The small molecule below binds the protein below.
Small molecule (SMILES): OC[C@H]1O[C@H](O)[C@H](O)[C@@H](O)[C@H]1O

Sequence of chain 1.F:
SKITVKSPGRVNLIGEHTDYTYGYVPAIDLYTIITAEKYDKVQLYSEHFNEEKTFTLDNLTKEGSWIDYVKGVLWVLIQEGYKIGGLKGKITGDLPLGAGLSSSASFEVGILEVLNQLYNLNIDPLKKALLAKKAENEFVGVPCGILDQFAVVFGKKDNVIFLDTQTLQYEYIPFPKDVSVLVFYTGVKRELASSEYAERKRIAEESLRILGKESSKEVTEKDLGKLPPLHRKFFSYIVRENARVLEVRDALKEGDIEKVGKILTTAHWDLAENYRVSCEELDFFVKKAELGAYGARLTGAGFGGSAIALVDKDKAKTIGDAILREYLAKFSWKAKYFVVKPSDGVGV

Binding-site contacts:
Ligand atom C6 contacts residue HIS18 of chain 1.F at 3.3 Å.
Ligand atom O4 contacts residue TYR200 of chain 1.F at 2.7 Å (h-bond).
Ligand atom O4 contacts residue ASP20 of chain 1.F at 2.8 Å (salt-bridge).
Ligand atom O5 contacts residue GLY304 of chain 1.F at 3.9 Å.
Ligand atom O3 contacts residue CYS147 of chain 1.F at 4.0 Å.
Ligand atom C6 contacts residue ASP20 of chain 1.F at 4.3 Å.
Ligand atom O1 contacts residue ALA305 of chain 1.F at 3.7 Å.
Ligand atom C2 contacts residue ASP151 of chain 1.F at 4.1 Å.
Ligand atom C3 contacts residue ASP151 of chain 1.F at 4.2 Å.
Ligand atom C4 contacts residue ASP20 of chain 1.F at 3.3 Å.
Ligand atom O3 contacts residue GLY148 of chain 1.F at 3.1 Å (h-bond).
Ligand atom O5 contacts residue TYR200 of chain 1.F at 3.9 Å.
Ligand atom O1 contacts residue ARG11 of chain 1.F at 3.6 Å (salt-bridge).
Ligand atom O6 contacts residue ASN13 of chain 1.F at 4.2 Å.
Ligand atom C6 contacts residue GLU17 of chain 1.F at 3.4 Å.
Ligand atom O4 contacts residue TYR21 of chain 1.F at 4.1 Å.
Ligand atom C3 contacts residue ASP20 of chain 1.F at 3.6 Å.
Ligand atom C1 contacts residue TYR200 of chain 1.F at 4.3 Å (hydrophobic).
Ligand atom C5 contacts residue LEU150 of chain 1.F at 4.2 Å (hydrophobic).
Ligand atom O3 contacts residue TYR200 of chain 1.F at 4.0 Å.
Ligand atom C3 contacts residue LEU150 of chain 1.F at 4.0 Å (hydrophobic).
Ligand atom C3 contacts residue TYR200 of chain 1.F at 4.1 Å (hydrophobic).
Ligand atom O5 contacts residue GLU17 of chain 1.F at 4.4 Å.
Ligand atom C4 contacts residue TYR200 of chain 1.F at 3.9 Å (hydrophobic).
Ligand atom C2 contacts residue TYR200 of chain 1.F at 3.9 Å (hydrophobic).
Ligand atom C5 contacts residue GLU17 of chain 1.F at 3.7 Å.
Ligand atom O6 contacts residue GLU17 of chain 1.F at 2.3 Å (salt-bridge).
Ligand atom C4 contacts residue LEU150 of chain 1.F at 4.1 Å (hydrophobic).
Ligand atom O6 contacts residue GLY304 of chain 1.F at 4.3 Å.
Ligand atom O6 contacts residue GLY16 of chain 1.F at 4.2 Å.
Ligand atom O1 contacts residue GLY304 of chain 1.F at 3.9 Å.
Ligand atom C1 contacts residue ALA305 of chain 1.F at 3.9 Å (hydrophobic).
Ligand atom O3 contacts residue LEU150 of chain 1.F at 4.3 Å.
Ligand atom O3 contacts residue ASP20 of chain 1.F at 2.9 Å (salt-bridge).
Ligand atom O5 contacts residue ALA305 of chain 1.F at 3.5 Å (h-bond).
Ligand atom C2 contacts residue CYS147 of chain 1.F at 4.4 Å (hydrophobic).
Ligand atom O2 contacts residue CYS147 of chain 1.F at 3.8 Å.
Ligand atom O6 contacts residue HIS18 of chain 1.F at 2.9 Å (h-bond).
Ligand atom O3 contacts residue ASP151 of chain 1.F at 4.4 Å.
Ligand atom O2 contacts residue ASP151 of chain 1.F at 2.9 Å (salt-bridge).